The protein below binds the small molecule below.
Small molecule (SMILES): CC(=O)N[C@@H]1[C@@H](O)[C@H](O)[C@@H](CO)O[C@H]1O

Sequence of chain 45.H:
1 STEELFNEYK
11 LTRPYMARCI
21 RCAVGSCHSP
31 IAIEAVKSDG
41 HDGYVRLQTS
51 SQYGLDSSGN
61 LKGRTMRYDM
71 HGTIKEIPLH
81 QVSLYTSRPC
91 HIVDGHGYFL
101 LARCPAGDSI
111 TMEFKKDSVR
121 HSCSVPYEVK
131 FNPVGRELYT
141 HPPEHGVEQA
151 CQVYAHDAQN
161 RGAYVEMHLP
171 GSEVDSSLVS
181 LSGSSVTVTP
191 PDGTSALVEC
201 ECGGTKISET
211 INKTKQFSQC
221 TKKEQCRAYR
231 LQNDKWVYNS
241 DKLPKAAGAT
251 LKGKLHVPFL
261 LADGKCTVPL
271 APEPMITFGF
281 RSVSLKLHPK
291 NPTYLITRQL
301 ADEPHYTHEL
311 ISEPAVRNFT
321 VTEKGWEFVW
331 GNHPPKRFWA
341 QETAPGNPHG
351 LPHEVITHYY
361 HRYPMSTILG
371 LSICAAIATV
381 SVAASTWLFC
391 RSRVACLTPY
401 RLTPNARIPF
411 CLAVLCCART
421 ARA

Binding-site contacts:
Ligand atom C6 contacts residue ASN318 of chain 45.H at 3.2 Å.
Ligand atom C6 contacts residue SER284 of chain 45.H at 3.5 Å.
Ligand atom O6 contacts residue ASN318 of chain 45.H at 2.6 Å (h-bond).
Ligand atom O6 contacts residue SER284 of chain 45.H at 2.6 Å (h-bond).